Binding-site contacts:
Ligand atom C1 contacts residue TYR61 of chain 1.A at 4.2 Å (hydrophobic).
Ligand atom O2 contacts residue ARG67 of chain 1.A at 4.4 Å.
Ligand atom O4 contacts residue TYR66 of chain 1.A at 3.6 Å (h-bond).
Ligand atom O5 contacts residue ARG67 of chain 1.A at 3.8 Å.
Ligand atom O4 contacts residue ADN1 of chain 1.C at 2.3 Å (h-bond).
Ligand atom C1 contacts residue TYR66 of chain 1.A at 3.6 Å (hydrophobic).
Ligand atom C5 contacts residue ARG67 of chain 1.A at 3.4 Å.
Ligand atom O2 contacts residue TYR61 of chain 1.A at 2.3 Å (h-bond).
Ligand atom O3 contacts residue ADN1 of chain 1.C at 3.4 Å (h-bond).
Ligand atom C4 contacts residue ARG67 of chain 1.A at 4.4 Å.
Ligand atom O5 contacts residue TYR66 of chain 1.A at 3.8 Å.
Ligand atom C3 contacts residue ADN1 of chain 1.C at 3.2 Å.
Ligand atom C2 contacts residue ARG67 of chain 1.A at 3.7 Å.
Ligand atom O5 contacts residue ASN69 of chain 1.A at 4.3 Å.
Ligand atom C2 contacts residue ADN1 of chain 1.C at 2.4 Å.
Ligand atom O2 contacts residue ADN1 of chain 1.C at 2.5 Å (h-bond).
Ligand atom C3 contacts residue ARG67 of chain 1.A at 3.8 Å.
Ligand atom C1 contacts residue ADN1 of chain 1.C at 1.4 Å.
Ligand atom C5 contacts residue ASN69 of chain 1.A at 4.0 Å.
Ligand atom C4 contacts residue ADN1 of chain 1.C at 3.4 Å.
Ligand atom C2 contacts residue TYR61 of chain 1.A at 3.4 Å (hydrophobic).

Sequence of chain 1.A:
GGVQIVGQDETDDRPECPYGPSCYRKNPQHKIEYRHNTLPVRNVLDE

The small molecule below binds the protein below.
Small molecule (SMILES): OC[C@H]1O[C@H](O)[C@H](O)[C@@H]1O